Sequence of chain 3.A:
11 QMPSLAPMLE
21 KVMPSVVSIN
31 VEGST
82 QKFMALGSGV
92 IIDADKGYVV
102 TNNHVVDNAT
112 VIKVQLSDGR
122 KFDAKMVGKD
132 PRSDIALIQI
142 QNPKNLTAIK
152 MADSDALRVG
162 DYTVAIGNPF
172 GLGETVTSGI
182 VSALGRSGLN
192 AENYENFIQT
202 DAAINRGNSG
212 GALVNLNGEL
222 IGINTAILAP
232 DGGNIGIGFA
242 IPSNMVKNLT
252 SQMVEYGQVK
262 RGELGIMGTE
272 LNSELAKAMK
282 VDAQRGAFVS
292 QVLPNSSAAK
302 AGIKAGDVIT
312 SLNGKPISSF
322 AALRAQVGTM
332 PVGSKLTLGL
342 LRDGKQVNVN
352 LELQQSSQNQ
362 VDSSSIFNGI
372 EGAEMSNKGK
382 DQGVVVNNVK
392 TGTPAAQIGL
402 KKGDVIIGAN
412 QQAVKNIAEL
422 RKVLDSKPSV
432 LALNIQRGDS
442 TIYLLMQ

The small molecule below binds the protein below.
Small molecule (SMILES): CC(C)O[PH](=O)OC(C)C

Binding-site contacts:
Ligand atom O2P contacts residue THR226 of chain 3.A at 3.3 Å (h-bond).
Ligand atom C2' contacts residue ALA227 of chain 3.A at 3.9 Å (hydrophobic).
Ligand atom C2 contacts residue HIS105 of chain 3.A at 3.0 Å.
Ligand atom C3' contacts residue ALA227 of chain 3.A at 3.7 Å (hydrophobic).
Ligand atom O1P contacts residue ARG207 of chain 3.A at 3.5 Å.
Ligand atom P contacts residue ARG207 of chain 3.A at 4.0 Å.
Ligand atom O3P contacts residue ASN209 of chain 3.A at 3.1 Å (h-bond).
Ligand atom C2' contacts residue SER210 of chain 3.A at 3.2 Å.
Ligand atom C3 contacts residue GLY208 of chain 3.A at 3.7 Å.
Ligand atom C3' contacts residue THR226 of chain 3.A at 4.3 Å.
Ligand atom C1 contacts residue HIS105 of chain 3.A at 3.9 Å.
Ligand atom O1P contacts residue HIS105 of chain 3.A at 4.1 Å.
Ligand atom C1 contacts residue GLY208 of chain 3.A at 4.2 Å.
Ligand atom C3 contacts residue LEU87 of chain 3.A at 3.2 Å (hydrophobic).
Ligand atom O3P contacts residue SER210 of chain 3.A at 2.4 Å (h-bond).
Ligand atom C3 contacts residue SER210 of chain 3.A at 3.5 Å.
Ligand atom C3 contacts residue VAL106 of chain 3.A at 4.3 Å (hydrophobic).
Ligand atom O3P contacts residue GLY208 of chain 3.A at 2.6 Å (h-bond).
Ligand atom C1' contacts residue SER210 of chain 3.A at 3.1 Å.
Ligand atom C3' contacts residue ILE228 of chain 3.A at 3.3 Å (hydrophobic).
Ligand atom P contacts residue ASN206 of chain 3.A at 3.9 Å.
Ligand atom P contacts residue THR226 of chain 3.A at 3.9 Å.
Ligand atom C1' contacts residue THR226 of chain 3.A at 3.1 Å.
Ligand atom C1 contacts residue SER210 of chain 3.A at 3.3 Å.
Ligand atom P contacts residue SER210 of chain 3.A at 1.4 Å.
Ligand atom C1 contacts residue ARG207 of chain 3.A at 4.1 Å.
Ligand atom P contacts residue HIS105 of chain 3.A at 4.0 Å.
Ligand atom O3P contacts residue ARG207 of chain 3.A at 3.5 Å.
Ligand atom C1' contacts residue ALA227 of chain 3.A at 3.5 Å (hydrophobic).
Ligand atom P contacts residue GLY208 of chain 3.A at 3.8 Å.
Ligand atom O2P contacts residue SER210 of chain 3.A at 2.4 Å (h-bond).
Ligand atom C1' contacts residue ILE228 of chain 3.A at 4.0 Å (hydrophobic).
Ligand atom O3P contacts residue ASN206 of chain 3.A at 3.1 Å (h-bond).
Ligand atom O1P contacts residue SER210 of chain 3.A at 2.7 Å (h-bond).
Ligand atom O2P contacts residue ARG207 of chain 3.A at 4.3 Å.
Ligand atom O2P contacts residue ASN206 of chain 3.A at 3.5 Å (h-bond).
Ligand atom C2 contacts residue SER210 of chain 3.A at 3.8 Å.
Ligand atom O1P contacts residue GLY208 of chain 3.A at 3.9 Å.
Ligand atom C2' contacts residue THR226 of chain 3.A at 3.4 Å.
Ligand atom C2' contacts residue HIS105 of chain 3.A at 3.9 Å.